Sequence of chain 1.A:
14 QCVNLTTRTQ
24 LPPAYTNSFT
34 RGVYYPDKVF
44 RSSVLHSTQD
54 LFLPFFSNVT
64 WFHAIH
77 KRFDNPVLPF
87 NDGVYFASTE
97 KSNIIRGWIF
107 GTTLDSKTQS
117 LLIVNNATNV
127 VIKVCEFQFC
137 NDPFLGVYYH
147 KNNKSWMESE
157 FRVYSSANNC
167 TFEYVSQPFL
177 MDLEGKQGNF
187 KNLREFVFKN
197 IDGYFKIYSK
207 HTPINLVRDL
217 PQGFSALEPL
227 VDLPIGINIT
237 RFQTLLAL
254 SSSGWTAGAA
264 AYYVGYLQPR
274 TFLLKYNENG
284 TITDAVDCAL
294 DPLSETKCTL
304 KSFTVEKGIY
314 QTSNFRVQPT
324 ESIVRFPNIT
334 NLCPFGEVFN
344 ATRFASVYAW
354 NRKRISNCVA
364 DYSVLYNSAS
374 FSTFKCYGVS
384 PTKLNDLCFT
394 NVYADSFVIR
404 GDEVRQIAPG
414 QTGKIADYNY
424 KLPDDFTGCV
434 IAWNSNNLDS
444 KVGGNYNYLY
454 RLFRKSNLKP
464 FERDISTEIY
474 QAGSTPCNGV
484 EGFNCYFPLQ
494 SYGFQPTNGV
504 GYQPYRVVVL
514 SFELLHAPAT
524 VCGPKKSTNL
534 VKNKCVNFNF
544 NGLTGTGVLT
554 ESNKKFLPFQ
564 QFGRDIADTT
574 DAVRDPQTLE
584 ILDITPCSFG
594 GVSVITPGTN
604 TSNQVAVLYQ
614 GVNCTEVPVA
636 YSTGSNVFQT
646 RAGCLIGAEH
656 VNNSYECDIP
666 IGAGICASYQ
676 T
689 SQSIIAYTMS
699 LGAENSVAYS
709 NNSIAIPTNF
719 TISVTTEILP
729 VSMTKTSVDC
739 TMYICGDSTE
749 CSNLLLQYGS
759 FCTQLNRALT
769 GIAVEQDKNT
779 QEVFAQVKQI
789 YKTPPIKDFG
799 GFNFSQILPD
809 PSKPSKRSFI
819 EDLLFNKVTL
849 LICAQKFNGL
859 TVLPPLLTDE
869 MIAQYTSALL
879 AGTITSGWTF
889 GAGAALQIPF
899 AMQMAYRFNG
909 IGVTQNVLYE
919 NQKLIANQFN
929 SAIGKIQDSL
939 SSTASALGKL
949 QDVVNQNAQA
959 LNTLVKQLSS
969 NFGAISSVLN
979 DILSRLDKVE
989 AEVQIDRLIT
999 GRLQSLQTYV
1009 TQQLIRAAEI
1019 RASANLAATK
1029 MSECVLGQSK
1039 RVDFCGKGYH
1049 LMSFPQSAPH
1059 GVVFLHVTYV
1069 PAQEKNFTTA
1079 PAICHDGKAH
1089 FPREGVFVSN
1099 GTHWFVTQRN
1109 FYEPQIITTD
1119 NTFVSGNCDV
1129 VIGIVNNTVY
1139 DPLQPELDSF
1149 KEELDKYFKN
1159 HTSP

Sequence of chain 1.C:
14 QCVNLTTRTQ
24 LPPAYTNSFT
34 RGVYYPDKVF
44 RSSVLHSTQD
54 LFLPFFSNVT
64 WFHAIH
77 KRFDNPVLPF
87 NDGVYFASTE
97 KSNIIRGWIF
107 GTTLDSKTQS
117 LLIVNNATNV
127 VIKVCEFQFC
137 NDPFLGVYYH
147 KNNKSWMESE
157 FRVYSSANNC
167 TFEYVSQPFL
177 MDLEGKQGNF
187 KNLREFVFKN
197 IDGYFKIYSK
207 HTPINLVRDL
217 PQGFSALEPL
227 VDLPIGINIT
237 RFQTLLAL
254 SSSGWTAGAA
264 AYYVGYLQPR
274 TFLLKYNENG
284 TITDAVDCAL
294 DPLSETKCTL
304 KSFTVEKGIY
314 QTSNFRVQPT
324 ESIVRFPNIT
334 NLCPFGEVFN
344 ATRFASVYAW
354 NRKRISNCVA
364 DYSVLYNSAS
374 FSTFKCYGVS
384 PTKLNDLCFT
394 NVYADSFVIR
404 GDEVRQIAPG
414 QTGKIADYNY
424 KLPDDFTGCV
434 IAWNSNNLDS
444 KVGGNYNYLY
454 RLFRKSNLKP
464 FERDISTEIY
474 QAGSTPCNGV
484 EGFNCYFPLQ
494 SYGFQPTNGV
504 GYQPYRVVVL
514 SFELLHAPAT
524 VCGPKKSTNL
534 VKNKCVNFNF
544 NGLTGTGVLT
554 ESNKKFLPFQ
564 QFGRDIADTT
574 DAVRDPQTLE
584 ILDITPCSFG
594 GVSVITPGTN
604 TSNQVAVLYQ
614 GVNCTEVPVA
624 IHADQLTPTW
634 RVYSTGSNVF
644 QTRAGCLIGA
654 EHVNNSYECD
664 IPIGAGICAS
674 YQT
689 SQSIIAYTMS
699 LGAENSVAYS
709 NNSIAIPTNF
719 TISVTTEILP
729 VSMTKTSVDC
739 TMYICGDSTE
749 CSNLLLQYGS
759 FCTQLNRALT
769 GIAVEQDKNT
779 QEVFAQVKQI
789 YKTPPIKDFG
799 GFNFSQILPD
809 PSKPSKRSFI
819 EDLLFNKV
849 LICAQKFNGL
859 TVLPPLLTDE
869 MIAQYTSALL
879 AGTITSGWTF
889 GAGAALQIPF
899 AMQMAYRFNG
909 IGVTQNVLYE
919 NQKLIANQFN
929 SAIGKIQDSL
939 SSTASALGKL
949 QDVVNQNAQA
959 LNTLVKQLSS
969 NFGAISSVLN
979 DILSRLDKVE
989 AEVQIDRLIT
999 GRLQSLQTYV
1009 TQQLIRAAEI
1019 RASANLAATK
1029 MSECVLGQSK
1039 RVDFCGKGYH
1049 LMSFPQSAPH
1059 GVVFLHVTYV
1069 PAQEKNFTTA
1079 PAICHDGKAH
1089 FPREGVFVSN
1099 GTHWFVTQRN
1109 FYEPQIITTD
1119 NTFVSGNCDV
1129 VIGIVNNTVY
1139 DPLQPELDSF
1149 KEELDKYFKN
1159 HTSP

Binding-site contacts:
Ligand atom O5 contacts residue ASN234 of chain 1.A at 2.4 Å (h-bond).
Ligand atom C8 contacts residue GLU465 of chain 1.C at 3.8 Å.
Ligand atom C1 contacts residue ASN234 of chain 1.A at 1.4 Å.
Ligand atom N2 contacts residue ASN234 of chain 1.A at 2.9 Å (h-bond).
Ligand atom C6 contacts residue THR236 of chain 1.A at 3.8 Å.
Ligand atom O5 contacts residue THR236 of chain 1.A at 3.8 Å.
Ligand atom C4 contacts residue ASN234 of chain 1.A at 4.3 Å.
Ligand atom C3 contacts residue ASN234 of chain 1.A at 3.8 Å.
Ligand atom C8 contacts residue ASN234 of chain 1.A at 4.5 Å.
Ligand atom C1 contacts residue THR108 of chain 1.A at 4.1 Å.
Ligand atom C6 contacts residue THR108 of chain 1.A at 3.1 Å.
Ligand atom O6 contacts residue THR108 of chain 1.A at 2.8 Å (h-bond).
Ligand atom C2 contacts residue ASN234 of chain 1.A at 2.5 Å.
Ligand atom C5 contacts residue ASN234 of chain 1.A at 3.7 Å.
Ligand atom O7 contacts residue ASN234 of chain 1.A at 3.6 Å (h-bond).
Ligand atom C7 contacts residue ASN234 of chain 1.A at 3.4 Å.
Ligand atom O5 contacts residue THR108 of chain 1.A at 2.9 Å (h-bond).
Ligand atom C5 contacts residue THR236 of chain 1.A at 3.6 Å.
Ligand atom C1 contacts residue THR236 of chain 1.A at 4.1 Å.
Ligand atom C5 contacts residue THR108 of chain 1.A at 3.6 Å.

A small-molecule ligand and the protein it binds are described below.
Small molecule (SMILES): CC(=O)N[C@@H]1[C@@H](O)[C@H](O)[C@@H](CO)O[C@H]1O